Binding-site contacts:
Ligand atom C2 contacts residue ALA42 of chain 3.A at 3.6 Å (hydrophobic).
Ligand atom O2 contacts residue ALA42 of chain 3.A at 2.2 Å (h-bond).
Ligand atom C5 contacts residue ASN44 of chain 3.A at 3.7 Å.
Ligand atom C6 contacts residue TRP73 of chain 3.A at 3.7 Å (hydrophobic).
Ligand atom C2 contacts residue TRP41 of chain 3.A at 4.4 Å (hydrophobic).
Ligand atom C1 contacts residue THR43 of chain 3.A at 4.2 Å.
Ligand atom O5 contacts residue TRP41 of chain 3.A at 4.3 Å.
Ligand atom C5 contacts residue TRP73 of chain 3.A at 3.9 Å (hydrophobic).
Ligand atom C6 contacts residue TRP41 of chain 3.A at 4.5 Å (hydrophobic).
Ligand atom C4 contacts residue TRP41 of chain 3.A at 3.3 Å (hydrophobic).
Ligand atom O6 contacts residue TRP102 of chain 1.A at 3.1 Å (h-bond).
Ligand atom C6 contacts residue TRP102 of chain 1.A at 4.2 Å (hydrophobic).
Ligand atom C5 contacts residue TRP41 of chain 3.A at 4.3 Å (hydrophobic).
Ligand atom O5 contacts residue TRP73 of chain 3.A at 2.7 Å (h-bond).
Ligand atom O2 contacts residue THR43 of chain 3.A at 3.6 Å.
Ligand atom C1 contacts residue ALA42 of chain 3.A at 4.4 Å (hydrophobic).
Ligand atom O2 contacts residue TRP41 of chain 3.A at 3.8 Å.
Ligand atom O4 contacts residue TRP41 of chain 3.A at 3.1 Å (h-bond).
Ligand atom C3 contacts residue TRP41 of chain 3.A at 3.8 Å (hydrophobic).
Ligand atom C1 contacts residue TRP41 of chain 3.A at 4.5 Å (hydrophobic).
Ligand atom O6 contacts residue ASN44 of chain 3.A at 3.0 Å (h-bond).
Ligand atom C3 contacts residue ALA42 of chain 3.A at 4.4 Å (hydrophobic).
Ligand atom O3 contacts residue ALA42 of chain 3.A at 4.2 Å.
Ligand atom O3 contacts residue TRP41 of chain 3.A at 3.2 Å (h-bond).
Ligand atom C1 contacts residue TRP73 of chain 3.A at 3.5 Å (hydrophobic).
Ligand atom O1 contacts residue TRP73 of chain 3.A at 4.2 Å.
Ligand atom C2 contacts residue ASN44 of chain 3.A at 3.9 Å.
Ligand atom C6 contacts residue ASN44 of chain 3.A at 3.6 Å.
Ligand atom O5 contacts residue ASN44 of chain 3.A at 4.3 Å.
Ligand atom O6 contacts residue TRP73 of chain 3.A at 4.2 Å.
Ligand atom O2 contacts residue ASN44 of chain 3.A at 3.8 Å.

Sequence of chain 1.A:
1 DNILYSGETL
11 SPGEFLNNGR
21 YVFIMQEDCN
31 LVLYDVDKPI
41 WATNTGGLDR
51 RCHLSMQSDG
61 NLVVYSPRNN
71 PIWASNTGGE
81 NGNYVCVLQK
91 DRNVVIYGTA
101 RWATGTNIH

Sequence of chain 3.A:
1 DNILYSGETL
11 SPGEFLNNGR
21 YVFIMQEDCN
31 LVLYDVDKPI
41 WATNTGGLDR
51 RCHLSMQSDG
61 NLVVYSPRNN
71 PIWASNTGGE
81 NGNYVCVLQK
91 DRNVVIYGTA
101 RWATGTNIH

A small-molecule ligand and the protein it binds are described below.
Small molecule (SMILES): OC[C@H]1O[C@H](O[C@@H]2[C@H](O)[C@@H](O)O[C@H](CO)[C@H]2O)[C@@H](O)[C@@H](O)[C@@H]1O